Binding-site contacts:
Ligand atom N2 contacts residue ASN255 of chain 1.N at 2.9 Å (h-bond).
Ligand atom C8 contacts residue ASN255 of chain 1.N at 4.4 Å.
Ligand atom C6 contacts residue ARG252 of chain 1.N at 3.7 Å.
Ligand atom C2 contacts residue ASN255 of chain 1.N at 2.5 Å.
Ligand atom O4 contacts residue ARG252 of chain 1.N at 3.9 Å.
Ligand atom C7 contacts residue ASN59 of chain 1.L at 4.0 Å.
Ligand atom O5 contacts residue ASN255 of chain 1.N at 2.3 Å (h-bond).
Ligand atom C7 contacts residue ASN255 of chain 1.N at 3.3 Å.
Ligand atom C1 contacts residue SER257 of chain 1.N at 4.2 Å.
Ligand atom O5 contacts residue PHE258 of chain 1.N at 4.1 Å.
Ligand atom O7 contacts residue ASN59 of chain 1.L at 3.1 Å (h-bond).
Ligand atom C6 contacts residue PHE258 of chain 1.N at 3.7 Å (hydrophobic).
Ligand atom C6 contacts residue VAL254 of chain 1.N at 3.6 Å (hydrophobic).
Ligand atom C6 contacts residue CYS253 of chain 1.N at 4.3 Å (hydrophobic).
Ligand atom C1 contacts residue ASN255 of chain 1.N at 1.4 Å.
Ligand atom C4 contacts residue ASN255 of chain 1.N at 4.2 Å.
Ligand atom N2 contacts residue SER257 of chain 1.N at 4.4 Å.
Ligand atom O7 contacts residue ASN255 of chain 1.N at 3.3 Å (h-bond).
Ligand atom C8 contacts residue ASN59 of chain 1.L at 4.0 Å.
Ligand atom O7 contacts residue ASP57 of chain 1.L at 3.6 Å.
Ligand atom C5 contacts residue ASN255 of chain 1.N at 3.6 Å.
Ligand atom C3 contacts residue ASN255 of chain 1.N at 3.8 Å.

This small molecule binds to this protein.
Small molecule (SMILES): CC(=O)N[C@H]1[C@H](O[C@H]2[C@H](O)[C@@H](NC(C)=O)CO[C@@H]2CO[C@@H]2O[C@@H](C)[C@@H](O)[C@@H](O)[C@@H]2O)O[C@H](CO)[C@@H](O[C@@H]2O[C@H](CO)[C@@H](O)[C@H](O)[C@@H]2O)[C@@H]1O

Sequence of chain 1.L:
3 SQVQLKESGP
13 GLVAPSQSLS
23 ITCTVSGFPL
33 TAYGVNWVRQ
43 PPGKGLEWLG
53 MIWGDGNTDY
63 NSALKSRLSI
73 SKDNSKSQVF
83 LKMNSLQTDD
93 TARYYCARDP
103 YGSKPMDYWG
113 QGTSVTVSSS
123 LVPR

Sequence of chain 1.N:
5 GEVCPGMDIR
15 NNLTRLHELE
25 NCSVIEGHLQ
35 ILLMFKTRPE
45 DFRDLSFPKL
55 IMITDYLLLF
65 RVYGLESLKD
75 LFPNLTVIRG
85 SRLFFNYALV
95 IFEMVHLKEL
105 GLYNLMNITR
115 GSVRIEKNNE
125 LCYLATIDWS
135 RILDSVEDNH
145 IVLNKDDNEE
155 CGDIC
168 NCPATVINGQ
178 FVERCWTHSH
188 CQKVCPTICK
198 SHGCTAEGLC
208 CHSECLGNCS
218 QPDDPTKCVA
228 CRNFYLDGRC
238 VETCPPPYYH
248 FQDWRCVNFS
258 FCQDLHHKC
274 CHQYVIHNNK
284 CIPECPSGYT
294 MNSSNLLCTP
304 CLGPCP